Sequence of chain 1.B:
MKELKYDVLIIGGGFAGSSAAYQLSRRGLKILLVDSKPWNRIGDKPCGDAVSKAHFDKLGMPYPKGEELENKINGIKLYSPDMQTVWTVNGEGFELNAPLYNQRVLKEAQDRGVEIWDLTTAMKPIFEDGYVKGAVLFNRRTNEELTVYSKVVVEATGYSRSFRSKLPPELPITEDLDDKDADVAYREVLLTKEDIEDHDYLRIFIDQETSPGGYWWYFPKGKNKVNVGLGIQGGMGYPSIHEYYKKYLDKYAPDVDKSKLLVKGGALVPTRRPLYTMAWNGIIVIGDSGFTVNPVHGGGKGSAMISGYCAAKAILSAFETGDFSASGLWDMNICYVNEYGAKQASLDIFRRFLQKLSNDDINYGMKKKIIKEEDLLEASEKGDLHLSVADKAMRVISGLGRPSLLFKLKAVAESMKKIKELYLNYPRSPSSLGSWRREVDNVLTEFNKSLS

This small molecule binds to this protein.
Small molecule (SMILES): CC(C)=CCC/C(C)=C/CC/C(C)=C/CC/C(C)=C/CO[P](=O)(O)OP(=O)(O)O

Binding-site contacts:
Ligand atom C16 contacts residue TYR216 of chain 1.B at 3.5 Å (hydrophobic).
Ligand atom C10 contacts residue GLY94 of chain 1.B at 3.8 Å.
Ligand atom C20 contacts residue TRP218 of chain 1.B at 3.5 Å (hydrophobic).
Ligand atom C17 contacts residue HIS298 of chain 1.B at 3.3 Å.
Ligand atom C5 contacts residue GLY92 of chain 1.B at 3.2 Å.
Ligand atom C18 contacts residue FDA1 of chain 1.G at 3.0 Å.
Ligand atom C6 contacts residue GLY94 of chain 1.B at 3.8 Å.
Ligand atom C2 contacts residue GLY92 of chain 1.B at 3.5 Å.
Ligand atom C19 contacts residue FDA1 of chain 1.G at 3.2 Å.
Ligand atom C7 contacts residue SER53 of chain 1.B at 3.8 Å.
Ligand atom C6 contacts residue GLY92 of chain 1.B at 3.7 Å.
Ligand atom C15 contacts residue FDA1 of chain 1.G at 3.6 Å.
Ligand atom C18 contacts residue TYR216 of chain 1.B at 3.3 Å (hydrophobic).
Ligand atom C4 contacts residue GLY92 of chain 1.B at 3.7 Å.
Ligand atom O1B contacts residue LEU378 of chain 1.B at 3.4 Å.
Ligand atom C11 contacts residue GRG1 of chain 1.I at 3.5 Å.
Ligand atom C20 contacts residue PHE220 of chain 1.B at 3.8 Å (hydrophobic).
Ligand atom C6 contacts residue GLU93 of chain 1.B at 3.6 Å.
Ligand atom O1 contacts residue SER53 of chain 1.B at 3.6 Å (h-bond).
Ligand atom C9 contacts residue SER53 of chain 1.B at 3.6 Å.
Ligand atom C4 contacts residue ASN91 of chain 1.B at 3.7 Å.
Ligand atom O1B contacts residue ASN91 of chain 1.B at 3.2 Å (h-bond).
Ligand atom C17 contacts residue FDA1 of chain 1.G at 3.2 Å.
Ligand atom O3A contacts residue GLY92 of chain 1.B at 3.8 Å.
Ligand atom C14 contacts residue GRG1 of chain 1.I at 3.9 Å.
Ligand atom C18 contacts residue HIS298 of chain 1.B at 3.8 Å.
Ligand atom C17 contacts residue GLY299 of chain 1.B at 3.7 Å.
Ligand atom C12 contacts residue ALA51 of chain 1.B at 3.7 Å (hydrophobic).
Ligand atom C3 contacts residue GLY92 of chain 1.B at 3.5 Å.
Ligand atom C9 contacts residue VAL52 of chain 1.B at 3.9 Å (hydrophobic).
Ligand atom C8 contacts residue SER53 of chain 1.B at 3.7 Å.
Ligand atom C10 contacts residue LEU203 of chain 1.B at 3.8 Å (hydrophobic).
Ligand atom C15 contacts residue GLY300 of chain 1.B at 3.5 Å.
Ligand atom C16 contacts residue FDA1 of chain 1.G at 3.3 Å.
Ligand atom C10 contacts residue VAL52 of chain 1.B at 3.8 Å (hydrophobic).
Ligand atom C19 contacts residue GLY299 of chain 1.B at 3.7 Å.
Ligand atom C17 contacts residue TYR216 of chain 1.B at 3.3 Å (hydrophobic).
Ligand atom C20 contacts residue TYR216 of chain 1.B at 3.5 Å (hydrophobic).
Ligand atom C16 contacts residue HIS298 of chain 1.B at 3.8 Å.
Ligand atom C20 contacts residue FDA1 of chain 1.G at 3.3 Å.